Sequence of chain 1.C:
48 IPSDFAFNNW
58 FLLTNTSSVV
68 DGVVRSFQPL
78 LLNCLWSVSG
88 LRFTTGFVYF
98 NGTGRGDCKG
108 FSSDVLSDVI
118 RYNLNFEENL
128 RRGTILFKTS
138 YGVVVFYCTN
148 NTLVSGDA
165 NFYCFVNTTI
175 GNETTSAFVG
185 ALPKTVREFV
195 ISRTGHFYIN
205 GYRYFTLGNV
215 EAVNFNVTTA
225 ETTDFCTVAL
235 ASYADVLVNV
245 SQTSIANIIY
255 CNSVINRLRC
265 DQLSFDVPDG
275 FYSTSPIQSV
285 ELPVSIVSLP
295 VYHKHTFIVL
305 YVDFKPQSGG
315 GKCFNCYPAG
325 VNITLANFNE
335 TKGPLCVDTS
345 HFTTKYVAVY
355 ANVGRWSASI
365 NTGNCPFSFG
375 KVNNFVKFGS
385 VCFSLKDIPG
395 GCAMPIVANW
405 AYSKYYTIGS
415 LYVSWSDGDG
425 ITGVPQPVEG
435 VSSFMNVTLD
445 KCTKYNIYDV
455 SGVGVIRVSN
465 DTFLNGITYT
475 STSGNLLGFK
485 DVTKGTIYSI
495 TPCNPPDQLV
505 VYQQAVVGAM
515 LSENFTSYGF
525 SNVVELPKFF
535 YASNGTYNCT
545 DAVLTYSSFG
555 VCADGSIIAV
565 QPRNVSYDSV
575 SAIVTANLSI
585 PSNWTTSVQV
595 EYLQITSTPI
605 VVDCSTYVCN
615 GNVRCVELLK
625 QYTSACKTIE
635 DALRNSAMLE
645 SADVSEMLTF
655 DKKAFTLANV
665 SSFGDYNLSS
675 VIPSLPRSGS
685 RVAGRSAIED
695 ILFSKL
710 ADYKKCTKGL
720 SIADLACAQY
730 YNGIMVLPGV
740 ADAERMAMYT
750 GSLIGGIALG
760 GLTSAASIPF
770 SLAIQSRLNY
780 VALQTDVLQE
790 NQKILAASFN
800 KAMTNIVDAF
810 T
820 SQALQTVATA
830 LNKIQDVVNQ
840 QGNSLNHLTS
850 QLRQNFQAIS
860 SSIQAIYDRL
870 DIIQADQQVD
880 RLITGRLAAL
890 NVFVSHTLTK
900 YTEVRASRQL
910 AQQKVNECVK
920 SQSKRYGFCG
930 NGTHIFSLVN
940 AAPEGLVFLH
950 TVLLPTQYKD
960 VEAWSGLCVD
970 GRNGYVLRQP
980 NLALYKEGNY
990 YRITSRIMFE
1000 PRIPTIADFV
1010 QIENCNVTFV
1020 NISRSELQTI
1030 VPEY

A small-molecule ligand and the protein it binds are described below.
Small molecule (SMILES): CC(=O)N[C@H]1[C@H](O[C@H]2[C@H](O)[C@@H](NC(C)=O)CO[C@@H]2CO)O[C@H](CO)[C@@H](O[C@@H]2O[C@H](CO)[C@@H](O)[C@H](O)[C@@H]2O)[C@@H]1O

Binding-site contacts:
Ligand atom N2 contacts residue ASN243 of chain 1.C at 2.9 Å (h-bond).
Ligand atom C4 contacts residue ASN243 of chain 1.C at 4.1 Å.
Ligand atom O6 contacts residue ALA250 of chain 1.C at 4.0 Å.
Ligand atom C6 contacts residue SER245 of chain 1.C at 3.6 Å.
Ligand atom C7 contacts residue PHE269 of chain 1.C at 4.2 Å (hydrophobic).
Ligand atom C3 contacts residue ASN243 of chain 1.C at 3.7 Å.
Ligand atom C7 contacts residue ASN251 of chain 1.C at 4.2 Å.
Ligand atom O5 contacts residue ALA250 of chain 1.C at 3.8 Å.
Ligand atom C2 contacts residue ASN243 of chain 1.C at 2.4 Å.
Ligand atom C5 contacts residue SER245 of chain 1.C at 4.5 Å.
Ligand atom O5 contacts residue ASN243 of chain 1.C at 2.2 Å (h-bond).
Ligand atom C6 contacts residue ALA250 of chain 1.C at 4.3 Å (hydrophobic).
Ligand atom C8 contacts residue PHE269 of chain 1.C at 3.3 Å (hydrophobic).
Ligand atom C7 contacts residue ASN243 of chain 1.C at 3.1 Å.
Ligand atom O7 contacts residue ASN251 of chain 1.C at 2.9 Å (h-bond).
Ligand atom O7 contacts residue PHE269 of chain 1.C at 4.3 Å.
Ligand atom C1 contacts residue ASN243 of chain 1.C at 1.4 Å.
Ligand atom C8 contacts residue ASN243 of chain 1.C at 4.3 Å.
Ligand atom O7 contacts residue ASN243 of chain 1.C at 2.9 Å (h-bond).
Ligand atom C5 contacts residue ASN243 of chain 1.C at 3.6 Å.